Sequence of chain 1.A:
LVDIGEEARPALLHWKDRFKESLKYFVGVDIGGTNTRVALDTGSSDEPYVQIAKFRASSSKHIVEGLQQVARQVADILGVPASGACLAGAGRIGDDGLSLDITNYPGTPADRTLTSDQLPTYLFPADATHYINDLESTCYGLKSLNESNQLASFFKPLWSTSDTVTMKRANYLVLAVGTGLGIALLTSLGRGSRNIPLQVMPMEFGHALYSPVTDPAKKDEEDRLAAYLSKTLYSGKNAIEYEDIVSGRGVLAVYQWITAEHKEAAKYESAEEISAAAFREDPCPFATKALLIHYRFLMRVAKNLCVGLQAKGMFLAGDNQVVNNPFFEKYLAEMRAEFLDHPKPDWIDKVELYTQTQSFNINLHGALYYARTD

Binding-site contacts:
Ligand atom O2 contacts residue HIS229 of chain 1.B at 2.7 Å (h-bond).
Ligand atom C6 contacts residue GLY204 of chain 1.B at 3.5 Å.
Ligand atom O1 contacts residue GLY202 of chain 1.B at 4.0 Å.
Ligand atom C4 contacts residue ASP156 of chain 1.B at 3.4 Å.
Ligand atom O3 contacts residue GLY113 of chain 1.B at 3.3 Å.
Ligand atom C1 contacts residue GLU265 of chain 1.B at 3.2 Å.
Ligand atom C2 contacts residue THR125 of chain 1.B at 3.5 Å.
Ligand atom C3 contacts residue GLU226 of chain 1.B at 3.3 Å.
Ligand atom O4 contacts residue GLY204 of chain 1.B at 4.0 Å.
Ligand atom O2 contacts residue TRP369 of chain 1.A at 4.1 Å.
Ligand atom O1 contacts residue THR125 of chain 1.B at 3.9 Å.
Ligand atom C1 contacts residue LEU203 of chain 1.B at 4.0 Å (hydrophobic).
Ligand atom O4 contacts residue ASP156 of chain 1.B at 2.6 Å (salt-bridge).
Ligand atom O2 contacts residue GLU226 of chain 1.B at 2.6 Å (salt-bridge).
Ligand atom O5 contacts residue LEU203 of chain 1.B at 3.9 Å.
Ligand atom C6 contacts residue LEU203 of chain 1.B at 3.9 Å (hydrophobic).
Ligand atom O3 contacts residue ALA112 of chain 1.B at 3.8 Å.
Ligand atom C2 contacts residue HIS229 of chain 1.B at 3.7 Å.
Ligand atom O2 contacts residue THR125 of chain 1.B at 2.8 Å (h-bond).
Ligand atom C1 contacts residue HIS229 of chain 1.B at 3.4 Å.
Ligand atom O5 contacts residue GLY202 of chain 1.B at 3.5 Å.
Ligand atom C1 contacts residue GLU226 of chain 1.B at 4.2 Å.
Ligand atom C2 contacts residue ALA112 of chain 1.B at 4.1 Å (hydrophobic).
Ligand atom O1 contacts residue GLU265 of chain 1.B at 2.6 Å (salt-bridge).
Ligand atom C5 contacts residue GLY204 of chain 1.B at 3.7 Å.
Ligand atom C6 contacts residue ASP156 of chain 1.B at 3.5 Å.
Ligand atom O3 contacts residue GLU226 of chain 1.B at 2.6 Å (salt-bridge).
Ligand atom C6 contacts residue GLY202 of chain 1.B at 3.9 Å.
Ligand atom C5 contacts residue LEU203 of chain 1.B at 3.5 Å (hydrophobic).
Ligand atom O1 contacts residue HIS229 of chain 1.B at 2.9 Å (h-bond).
Ligand atom O6 contacts residue ALA112 of chain 1.B at 3.4 Å.
Ligand atom C4 contacts residue ALA112 of chain 1.B at 4.1 Å (hydrophobic).
Ligand atom C2 contacts residue GLU226 of chain 1.B at 3.5 Å.
Ligand atom O6 contacts residue ASP156 of chain 1.B at 2.7 Å (salt-bridge).
Ligand atom C4 contacts residue ASN155 of chain 1.B at 3.9 Å.
Ligand atom O3 contacts residue ASN155 of chain 1.B at 2.9 Å (h-bond).
Ligand atom O4 contacts residue ASN155 of chain 1.B at 3.1 Å (h-bond).
Ligand atom O1 contacts residue ASN126 of chain 1.B at 3.0 Å (h-bond).
Ligand atom C3 contacts residue ASN155 of chain 1.B at 3.9 Å.
Ligand atom O5 contacts residue GLU265 of chain 1.B at 3.6 Å.

Sequence of chain 1.B:
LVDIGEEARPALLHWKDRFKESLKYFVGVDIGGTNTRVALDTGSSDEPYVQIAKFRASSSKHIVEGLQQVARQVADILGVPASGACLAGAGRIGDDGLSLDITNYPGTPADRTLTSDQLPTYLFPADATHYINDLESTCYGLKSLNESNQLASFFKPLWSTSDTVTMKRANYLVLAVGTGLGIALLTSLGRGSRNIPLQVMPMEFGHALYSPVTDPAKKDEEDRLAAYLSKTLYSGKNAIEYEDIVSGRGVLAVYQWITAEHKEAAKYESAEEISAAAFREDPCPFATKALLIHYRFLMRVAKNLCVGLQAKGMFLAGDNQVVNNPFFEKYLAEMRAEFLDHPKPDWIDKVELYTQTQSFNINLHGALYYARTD

A protein and the small-molecule ligand that binds it are described below.
Small molecule (SMILES): OC[C@H]1O[C@@H](O)[C@H](O)[C@@H](O)[C@@H]1O